Sequence of chain 1.D:
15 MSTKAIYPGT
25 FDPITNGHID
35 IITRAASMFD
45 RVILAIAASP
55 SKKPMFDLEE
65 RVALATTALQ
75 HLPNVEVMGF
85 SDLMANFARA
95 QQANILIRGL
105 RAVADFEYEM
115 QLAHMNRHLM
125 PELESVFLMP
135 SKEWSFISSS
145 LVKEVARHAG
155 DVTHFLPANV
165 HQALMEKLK

The small molecule below binds the protein below.
Small molecule (SMILES): O=C(O)CP(=O)(O)O

Binding-site contacts:
Ligand atom O3P contacts residue SER142 of chain 1.D at 3.3 Å.
Ligand atom O3P contacts residue SER143 of chain 1.D at 3.2 Å (h-bond).
Ligand atom O1 contacts residue SER144 of chain 1.D at 3.5 Å (h-bond).
Ligand atom O1P contacts residue HIS32 of chain 1.D at 3.3 Å (h-bond).
Ligand atom O3P contacts residue HIS32 of chain 1.D at 3.4 Å (h-bond).
Ligand atom O2 contacts residue SER144 of chain 1.D at 2.7 Å (h-bond).
Ligand atom O1P contacts residue THR24 of chain 1.D at 4.5 Å.
Ligand atom O1P contacts residue SER143 of chain 1.D at 3.3 Å (h-bond).
Ligand atom O3P contacts residue ARG105 of chain 1.D at 3.5 Å (salt-bridge).
Ligand atom P contacts residue SER142 of chain 1.D at 4.5 Å.
Ligand atom P contacts residue HIS32 of chain 1.D at 3.5 Å.
Ligand atom C1P contacts residue SER142 of chain 1.D at 4.1 Å.
Ligand atom O2P contacts residue HIS32 of chain 1.D at 3.7 Å.
Ligand atom O2 contacts residue SER142 of chain 1.D at 3.3 Å (h-bond).
Ligand atom O1 contacts residue SER143 of chain 1.D at 4.5 Å.
Ligand atom C1P contacts residue SER143 of chain 1.D at 4.4 Å.
Ligand atom P contacts residue ARG105 of chain 1.D at 4.4 Å.
Ligand atom C1 contacts residue SER142 of chain 1.D at 4.1 Å.
Ligand atom O2 contacts residue SER143 of chain 1.D at 2.7 Å (h-bond).
Ligand atom C1 contacts residue SER143 of chain 1.D at 3.8 Å.
Ligand atom O2P contacts residue ARG105 of chain 1.D at 4.2 Å.
Ligand atom C1 contacts residue SER144 of chain 1.D at 3.8 Å.
Ligand atom P contacts residue SER143 of chain 1.D at 4.1 Å.